A protein and the small-molecule ligand that binds it are described below.
Small molecule (SMILES): CC(=O)N[C@@H]1[C@@H](O)[C@H](O)[C@@H](CO)O[C@H]1O

Sequence of chain 1.C:
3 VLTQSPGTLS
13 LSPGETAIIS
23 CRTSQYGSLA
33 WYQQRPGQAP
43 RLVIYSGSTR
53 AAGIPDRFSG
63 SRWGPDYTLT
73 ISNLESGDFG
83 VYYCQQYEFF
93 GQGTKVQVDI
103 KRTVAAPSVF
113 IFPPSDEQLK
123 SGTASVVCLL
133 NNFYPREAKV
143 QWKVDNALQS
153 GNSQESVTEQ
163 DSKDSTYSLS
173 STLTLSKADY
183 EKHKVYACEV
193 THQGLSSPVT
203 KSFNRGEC

Binding-site contacts:
Ligand atom C6 contacts residue TYR89 of chain 1.C at 3.9 Å (hydrophobic).
Ligand atom C6 contacts residue SER30 of chain 1.C at 3.8 Å.
Ligand atom C6 contacts residue GLY29 of chain 1.C at 4.4 Å.
Ligand atom C7 contacts residue GLU159 of chain 1.A at 3.5 Å.
Ligand atom C8 contacts residue THR120 of chain 1.A at 4.4 Å.
Ligand atom C4 contacts residue ASN160 of chain 1.A at 4.1 Å.
Ligand atom O6 contacts residue TYR108 of chain 1.B at 4.0 Å.
Ligand atom C8 contacts residue GLU159 of chain 1.A at 3.9 Å.
Ligand atom C7 contacts residue ASN160 of chain 1.A at 3.8 Å.
Ligand atom C3 contacts residue ASN160 of chain 1.A at 3.8 Å.
Ligand atom O5 contacts residue TYR89 of chain 1.C at 3.5 Å (h-bond).
Ligand atom O6 contacts residue SER30 of chain 1.C at 3.6 Å.
Ligand atom O7 contacts residue ASN160 of chain 1.A at 3.9 Å.
Ligand atom C2 contacts residue GLU159 of chain 1.A at 4.5 Å.
Ligand atom O6 contacts residue TYR89 of chain 1.C at 2.6 Å (h-bond).
Ligand atom O7 contacts residue GLU159 of chain 1.A at 3.3 Å (salt-bridge).
Ligand atom C5 contacts residue TYR89 of chain 1.C at 4.1 Å (hydrophobic).
Ligand atom O5 contacts residue ASN160 of chain 1.A at 2.2 Å (h-bond).
Ligand atom N2 contacts residue ASN160 of chain 1.A at 3.1 Å (h-bond).
Ligand atom C5 contacts residue ASN160 of chain 1.A at 3.6 Å.
Ligand atom C1 contacts residue ASN160 of chain 1.A at 1.4 Å.
Ligand atom N2 contacts residue GLU159 of chain 1.A at 4.0 Å.
Ligand atom C2 contacts residue ASN160 of chain 1.A at 2.5 Å.
Ligand atom C1 contacts residue TYR89 of chain 1.C at 4.3 Å (hydrophobic).
Ligand atom C1 contacts residue GLU159 of chain 1.A at 4.4 Å.
Ligand atom O6 contacts residue GLY29 of chain 1.C at 4.2 Å.

Sequence of chain 1.A:
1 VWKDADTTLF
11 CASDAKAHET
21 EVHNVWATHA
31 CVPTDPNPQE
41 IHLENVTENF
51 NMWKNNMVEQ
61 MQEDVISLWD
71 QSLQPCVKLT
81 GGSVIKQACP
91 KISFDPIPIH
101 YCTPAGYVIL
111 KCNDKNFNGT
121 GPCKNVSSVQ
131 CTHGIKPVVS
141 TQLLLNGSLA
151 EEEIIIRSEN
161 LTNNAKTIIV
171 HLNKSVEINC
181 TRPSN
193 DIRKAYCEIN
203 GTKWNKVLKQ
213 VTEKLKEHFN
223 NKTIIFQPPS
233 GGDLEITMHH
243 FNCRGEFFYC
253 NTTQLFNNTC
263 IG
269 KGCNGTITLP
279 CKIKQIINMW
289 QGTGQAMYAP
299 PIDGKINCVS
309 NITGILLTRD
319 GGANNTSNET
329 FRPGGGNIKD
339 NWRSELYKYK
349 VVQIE

Sequence of chain 1.B:
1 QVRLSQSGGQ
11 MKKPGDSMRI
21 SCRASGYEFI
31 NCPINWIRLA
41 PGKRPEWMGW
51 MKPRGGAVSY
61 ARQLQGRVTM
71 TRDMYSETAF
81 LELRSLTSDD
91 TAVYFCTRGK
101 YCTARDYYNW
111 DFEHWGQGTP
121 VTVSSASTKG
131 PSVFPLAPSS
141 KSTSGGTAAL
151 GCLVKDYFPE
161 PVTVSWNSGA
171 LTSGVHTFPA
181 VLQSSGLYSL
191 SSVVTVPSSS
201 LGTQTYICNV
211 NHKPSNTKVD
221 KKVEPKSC